This protein binds this small molecule.
Small molecule (SMILES): CC(=O)N[C@@H]1[C@@H](O)[C@H](O)[C@@H](CO)O[C@H]1O

Sequence of chain 1.A:
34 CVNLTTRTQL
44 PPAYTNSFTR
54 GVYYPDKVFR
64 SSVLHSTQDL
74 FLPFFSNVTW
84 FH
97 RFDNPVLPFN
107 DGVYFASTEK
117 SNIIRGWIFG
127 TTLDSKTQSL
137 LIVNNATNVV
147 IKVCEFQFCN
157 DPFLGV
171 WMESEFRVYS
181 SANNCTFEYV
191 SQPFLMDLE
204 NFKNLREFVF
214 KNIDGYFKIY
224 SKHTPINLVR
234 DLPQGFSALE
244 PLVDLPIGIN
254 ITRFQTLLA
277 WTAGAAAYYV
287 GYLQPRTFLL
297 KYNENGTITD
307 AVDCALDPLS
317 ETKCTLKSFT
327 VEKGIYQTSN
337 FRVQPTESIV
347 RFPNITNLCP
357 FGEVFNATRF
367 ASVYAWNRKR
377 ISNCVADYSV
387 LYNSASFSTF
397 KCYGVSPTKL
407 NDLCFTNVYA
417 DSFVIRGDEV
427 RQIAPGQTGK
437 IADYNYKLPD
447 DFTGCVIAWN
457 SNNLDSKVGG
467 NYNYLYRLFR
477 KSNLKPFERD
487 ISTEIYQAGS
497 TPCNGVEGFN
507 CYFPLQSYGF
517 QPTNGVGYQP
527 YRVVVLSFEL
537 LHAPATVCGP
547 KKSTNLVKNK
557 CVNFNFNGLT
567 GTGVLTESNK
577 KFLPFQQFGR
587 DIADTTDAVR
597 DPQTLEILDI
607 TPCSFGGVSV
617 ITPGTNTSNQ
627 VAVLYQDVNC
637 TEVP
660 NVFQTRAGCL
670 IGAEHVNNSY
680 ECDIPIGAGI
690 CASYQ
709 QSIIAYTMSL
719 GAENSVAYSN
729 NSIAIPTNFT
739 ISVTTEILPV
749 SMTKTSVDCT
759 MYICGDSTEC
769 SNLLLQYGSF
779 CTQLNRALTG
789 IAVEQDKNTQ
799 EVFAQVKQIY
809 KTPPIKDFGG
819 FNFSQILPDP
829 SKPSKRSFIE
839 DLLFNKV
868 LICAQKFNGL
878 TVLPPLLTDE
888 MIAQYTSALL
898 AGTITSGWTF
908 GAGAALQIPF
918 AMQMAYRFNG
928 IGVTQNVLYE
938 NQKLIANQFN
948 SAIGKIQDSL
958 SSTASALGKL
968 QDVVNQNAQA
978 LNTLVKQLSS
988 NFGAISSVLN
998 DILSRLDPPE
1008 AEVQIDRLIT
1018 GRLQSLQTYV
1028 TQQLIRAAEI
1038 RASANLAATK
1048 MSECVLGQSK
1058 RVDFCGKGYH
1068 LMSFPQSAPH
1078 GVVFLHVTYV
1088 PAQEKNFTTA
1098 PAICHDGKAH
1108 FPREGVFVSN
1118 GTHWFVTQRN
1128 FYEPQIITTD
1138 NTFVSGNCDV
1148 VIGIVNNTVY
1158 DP

Sequence of chain 1.D:
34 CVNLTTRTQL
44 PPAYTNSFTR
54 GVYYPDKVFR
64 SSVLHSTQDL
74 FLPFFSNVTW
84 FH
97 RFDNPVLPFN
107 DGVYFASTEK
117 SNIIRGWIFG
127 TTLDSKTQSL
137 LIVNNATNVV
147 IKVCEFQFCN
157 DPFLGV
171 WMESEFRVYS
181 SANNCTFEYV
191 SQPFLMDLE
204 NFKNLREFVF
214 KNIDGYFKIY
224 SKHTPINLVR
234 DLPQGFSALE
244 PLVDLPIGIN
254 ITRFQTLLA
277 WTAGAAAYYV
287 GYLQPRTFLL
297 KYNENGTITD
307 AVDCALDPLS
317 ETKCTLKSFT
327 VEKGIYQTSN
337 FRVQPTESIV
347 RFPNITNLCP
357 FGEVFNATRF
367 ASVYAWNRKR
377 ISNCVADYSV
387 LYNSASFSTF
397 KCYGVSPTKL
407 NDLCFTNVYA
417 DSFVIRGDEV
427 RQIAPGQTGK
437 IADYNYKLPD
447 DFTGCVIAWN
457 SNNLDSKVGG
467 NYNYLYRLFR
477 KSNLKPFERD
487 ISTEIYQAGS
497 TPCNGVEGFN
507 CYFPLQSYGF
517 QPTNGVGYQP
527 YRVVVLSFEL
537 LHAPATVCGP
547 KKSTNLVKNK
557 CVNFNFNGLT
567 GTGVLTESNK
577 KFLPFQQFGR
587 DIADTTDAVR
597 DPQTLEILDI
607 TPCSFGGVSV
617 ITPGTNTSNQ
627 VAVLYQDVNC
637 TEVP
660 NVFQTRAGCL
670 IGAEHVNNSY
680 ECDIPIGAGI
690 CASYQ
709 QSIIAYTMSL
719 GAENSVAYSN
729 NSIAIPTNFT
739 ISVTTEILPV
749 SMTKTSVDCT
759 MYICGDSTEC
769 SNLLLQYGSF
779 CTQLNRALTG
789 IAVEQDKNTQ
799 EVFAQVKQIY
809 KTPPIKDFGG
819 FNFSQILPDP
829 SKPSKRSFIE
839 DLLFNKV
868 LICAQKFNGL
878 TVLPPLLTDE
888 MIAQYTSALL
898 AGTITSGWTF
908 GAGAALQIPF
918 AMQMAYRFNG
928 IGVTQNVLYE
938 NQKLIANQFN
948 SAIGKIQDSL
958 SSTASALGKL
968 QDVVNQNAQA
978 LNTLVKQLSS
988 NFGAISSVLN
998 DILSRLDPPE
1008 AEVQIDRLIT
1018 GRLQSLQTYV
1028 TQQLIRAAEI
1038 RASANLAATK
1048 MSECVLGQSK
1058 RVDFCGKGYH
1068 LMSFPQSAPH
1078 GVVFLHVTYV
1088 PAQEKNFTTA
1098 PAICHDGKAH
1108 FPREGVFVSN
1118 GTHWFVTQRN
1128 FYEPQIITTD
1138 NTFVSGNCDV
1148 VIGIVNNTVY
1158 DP

Binding-site contacts:
Ligand atom C1 contacts residue ASN1093 of chain 1.A at 1.5 Å.
Ligand atom C1 contacts residue GLN914 of chain 1.D at 4.2 Å.
Ligand atom C7 contacts residue ASN1093 of chain 1.A at 3.2 Å.
Ligand atom C2 contacts residue ASN1093 of chain 1.A at 2.5 Å.
Ligand atom O5 contacts residue ASN1093 of chain 1.A at 2.4 Å (h-bond).
Ligand atom C5 contacts residue ALA725 of chain 1.A at 3.7 Å (hydrophobic).
Ligand atom O6 contacts residue ALA725 of chain 1.A at 3.9 Å.
Ligand atom C8 contacts residue LYS1092 of chain 1.A at 3.6 Å.
Ligand atom C1 contacts residue ALA725 of chain 1.A at 4.5 Å (hydrophobic).
Ligand atom C5 contacts residue ASN1093 of chain 1.A at 3.8 Å.
Ligand atom C3 contacts residue ASN1093 of chain 1.A at 3.9 Å.
Ligand atom C4 contacts residue ASN1093 of chain 1.A at 4.3 Å.
Ligand atom C8 contacts residue ASN1093 of chain 1.A at 3.6 Å.
Ligand atom O5 contacts residue ALA725 of chain 1.A at 4.3 Å.
Ligand atom C8 contacts residue GLU1091 of chain 1.A at 3.5 Å.
Ligand atom C6 contacts residue ALA725 of chain 1.A at 4.3 Å (hydrophobic).
Ligand atom O7 contacts residue ASN1093 of chain 1.A at 3.2 Å (h-bond).
Ligand atom N2 contacts residue ASN1093 of chain 1.A at 3.0 Å (h-bond).